Binding-site contacts:
Ligand atom O5 contacts residue TRP340 of chain 1.P at 3.9 Å.
Ligand atom O5 contacts residue ASP14 of chain 1.P at 3.9 Å.
Ligand atom O1 contacts residue ASP14 of chain 1.P at 2.8 Å (salt-bridge).
Ligand atom O2 contacts residue ALA63 of chain 1.P at 3.4 Å.
Ligand atom O3 contacts residue TRP62 of chain 1.P at 3.2 Å (h-bond).
Ligand atom C1 contacts residue ASP14 of chain 1.P at 3.5 Å.
Ligand atom O3 contacts residue GLU111 of chain 1.P at 3.8 Å.
Ligand atom C2 contacts residue GLU111 of chain 1.P at 3.4 Å.
Ligand atom C3 contacts residue ASP65 of chain 1.P at 3.6 Å.
Ligand atom O3 contacts residue TRP340 of chain 1.P at 3.9 Å.
Ligand atom C4 contacts residue ARG66 of chain 1.P at 3.8 Å.
Ligand atom O6 contacts residue TYR155 of chain 1.P at 3.2 Å (h-bond).
Ligand atom C1 contacts residue TRP230 of chain 1.P at 3.8 Å (hydrophobic).
Ligand atom C1 contacts residue LYS15 of chain 1.P at 3.8 Å.
Ligand atom C1 contacts residue TYR155 of chain 1.P at 3.5 Å (hydrophobic).
Ligand atom C6 contacts residue GLU153 of chain 1.P at 3.3 Å.
Ligand atom C2 contacts residue ASP65 of chain 1.P at 3.4 Å.
Ligand atom C4 contacts residue TRP340 of chain 1.P at 3.7 Å (hydrophobic).
Ligand atom C2 contacts residue LYS15 of chain 1.P at 3.9 Å.
Ligand atom O2 contacts residue TRP62 of chain 1.P at 3.2 Å (h-bond).
Ligand atom C2 contacts residue TRP230 of chain 1.P at 3.9 Å (hydrophobic).
Ligand atom O6 contacts residue PHE156 of chain 1.P at 4.0 Å.
Ligand atom O3 contacts residue ALA63 of chain 1.P at 3.3 Å.
Ligand atom C6 contacts residue TYR155 of chain 1.P at 4.0 Å (hydrophobic).
Ligand atom O3 contacts residue ASP65 of chain 1.P at 2.8 Å (salt-bridge).
Ligand atom C6 contacts residue TRP340 of chain 1.P at 3.7 Å (hydrophobic).
Ligand atom O2 contacts residue ASP65 of chain 1.P at 2.7 Å (salt-bridge).
Ligand atom O1 contacts residue ASN12 of chain 1.P at 3.8 Å.
Ligand atom O4 contacts residue ARG66 of chain 1.P at 2.8 Å (salt-bridge).
Ligand atom O5 contacts residue TYR155 of chain 1.P at 3.4 Å.
Ligand atom O2 contacts residue GLU111 of chain 1.P at 2.6 Å (salt-bridge).
Ligand atom O6 contacts residue PRO154 of chain 1.P at 3.2 Å.
Ligand atom C6 contacts residue PRO154 of chain 1.P at 3.9 Å (hydrophobic).
Ligand atom C2 contacts residue TRP62 of chain 1.P at 3.9 Å (hydrophobic).
Ligand atom O1 contacts residue LYS15 of chain 1.P at 3.1 Å (salt-bridge).
Ligand atom C5 contacts residue GLU153 of chain 1.P at 3.9 Å.
Ligand atom O3 contacts residue ARG66 of chain 1.P at 2.8 Å (salt-bridge).
Ligand atom C3 contacts residue TRP62 of chain 1.P at 3.5 Å (hydrophobic).
Ligand atom O2 contacts residue LYS15 of chain 1.P at 2.8 Å (salt-bridge).
Ligand atom O6 contacts residue GLU153 of chain 1.P at 2.5 Å (salt-bridge).

Sequence of chain 1.P:
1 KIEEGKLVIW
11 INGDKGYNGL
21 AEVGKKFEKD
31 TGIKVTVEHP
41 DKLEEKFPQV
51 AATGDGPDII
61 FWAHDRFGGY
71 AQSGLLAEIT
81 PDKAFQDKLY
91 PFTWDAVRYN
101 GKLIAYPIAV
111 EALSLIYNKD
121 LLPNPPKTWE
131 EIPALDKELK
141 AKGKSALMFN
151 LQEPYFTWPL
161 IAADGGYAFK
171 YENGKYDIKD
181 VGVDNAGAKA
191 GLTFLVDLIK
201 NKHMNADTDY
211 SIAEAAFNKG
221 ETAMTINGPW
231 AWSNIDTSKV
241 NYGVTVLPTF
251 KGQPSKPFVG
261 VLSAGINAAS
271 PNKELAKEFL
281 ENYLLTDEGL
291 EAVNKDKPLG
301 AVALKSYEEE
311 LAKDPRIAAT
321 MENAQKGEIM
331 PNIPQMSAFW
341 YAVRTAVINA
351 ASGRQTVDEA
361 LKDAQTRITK

This protein binds this small molecule.
Small molecule (SMILES): OC[C@H]1O[C@H](O[C@H]2[C@H](O)[C@@H](O)[C@@H](O)O[C@@H]2CO)[C@H](O)[C@@H](O)[C@@H]1O